Binding-site contacts:
Ligand atom C20 contacts residue LEU73 of chain 1.A at 4.1 Å (hydrophobic).
Ligand atom C25 contacts residue LEU73 of chain 1.A at 3.8 Å (hydrophobic).
Ligand atom C22 contacts residue LEU73 of chain 1.A at 4.2 Å (hydrophobic).
Ligand atom C18 contacts residue VAL70 of chain 1.A at 4.0 Å (hydrophobic).
Ligand atom C24 contacts residue LEU73 of chain 1.A at 4.1 Å (hydrophobic).
Ligand atom C23 contacts residue LEU73 of chain 1.A at 3.7 Å (hydrophobic).

Sequence of chain 1.A:
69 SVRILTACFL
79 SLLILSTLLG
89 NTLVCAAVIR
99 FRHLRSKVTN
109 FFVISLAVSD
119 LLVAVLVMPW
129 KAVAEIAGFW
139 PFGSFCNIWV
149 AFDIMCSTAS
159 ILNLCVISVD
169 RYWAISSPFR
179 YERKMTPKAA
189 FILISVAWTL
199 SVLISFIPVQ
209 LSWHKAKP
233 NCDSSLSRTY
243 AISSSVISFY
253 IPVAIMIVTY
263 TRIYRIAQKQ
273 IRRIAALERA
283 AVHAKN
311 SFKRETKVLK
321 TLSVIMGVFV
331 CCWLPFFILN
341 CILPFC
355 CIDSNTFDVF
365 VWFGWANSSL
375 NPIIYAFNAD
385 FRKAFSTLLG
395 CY

The protein below binds the small molecule below.
Small molecule (SMILES): CC(C)CCC[C@@H](C)[C@H]1CC[C@H]2[C@@H]3CC=C4C[C@@H](O)CC[C@]4(C)[C@H]3CC[C@]12C